Sequence of chain 1.F:
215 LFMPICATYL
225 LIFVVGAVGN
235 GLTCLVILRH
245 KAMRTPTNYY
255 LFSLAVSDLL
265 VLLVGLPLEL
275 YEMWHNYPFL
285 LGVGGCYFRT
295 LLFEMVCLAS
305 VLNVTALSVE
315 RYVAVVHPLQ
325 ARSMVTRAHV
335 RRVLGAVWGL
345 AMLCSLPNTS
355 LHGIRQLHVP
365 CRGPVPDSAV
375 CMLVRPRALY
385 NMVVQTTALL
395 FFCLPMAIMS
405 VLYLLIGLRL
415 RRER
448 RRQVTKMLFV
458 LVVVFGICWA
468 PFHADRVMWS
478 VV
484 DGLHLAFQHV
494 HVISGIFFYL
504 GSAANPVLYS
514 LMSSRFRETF

Binding-site contacts:
Ligand atom CE1 contacts residue MET277 of chain 1.F at 3.3 Å (hydrophobic).
Ligand atom OD1 contacts residue ASN352 of chain 1.F at 3.2 Å (h-bond).
Ligand atom ND2 contacts residue ASN352 of chain 1.F at 2.5 Å (h-bond).
Ligand atom NH1 contacts residue TYR223 of chain 1.F at 3.0 Å (h-bond).
Ligand atom CZ contacts residue GLY498 of chain 1.F at 3.5 Å.
Ligand atom NH1 contacts residue HIS494 of chain 1.F at 3.0 Å (h-bond).
Ligand atom CG contacts residue GLU273 of chain 1.F at 3.4 Å.
Ligand atom O contacts residue HIS494 of chain 1.F at 3.6 Å.
Ligand atom CD contacts residue CYS375 of chain 1.F at 3.4 Å (hydrophobic).
Ligand atom NH2 contacts residue ASN280 of chain 1.F at 3.1 Å (h-bond).
Ligand atom NH2 contacts residue HIS494 of chain 1.F at 3.1 Å (h-bond).
Ligand atom CZ contacts residue GLU273 of chain 1.F at 3.4 Å.
Ligand atom NH2 contacts residue GLU276 of chain 1.F at 3.1 Å (salt-bridge).
Ligand atom CG contacts residue TRP476 of chain 1.F at 3.3 Å (hydrophobic).
Ligand atom CG contacts residue THR294 of chain 1.F at 3.3 Å.
Ligand atom CB contacts residue TYR384 of chain 1.F at 3.3 Å (hydrophobic).
Ligand atom O contacts residue PHE297 of chain 1.F at 3.3 Å.
Ligand atom CG contacts residue ASN352 of chain 1.F at 3.2 Å.
Ligand atom N contacts residue GLU298 of chain 1.F at 3.1 Å (salt-bridge).
Ligand atom N contacts residue THR294 of chain 1.F at 3.5 Å (h-bond).
Ligand atom CD1 contacts residue ASN280 of chain 1.F at 3.3 Å.
Ligand atom ND2 contacts residue HIS356 of chain 1.F at 3.1 Å (h-bond).
Ligand atom CB contacts residue HIS356 of chain 1.F at 3.2 Å.
Ligand atom CE1 contacts residue ASN280 of chain 1.F at 3.4 Å.
Ligand atom CD contacts residue TRP476 of chain 1.F at 3.4 Å (hydrophobic).
Ligand atom NH1 contacts residue GLU273 of chain 1.F at 3.2 Å (salt-bridge).
Ligand atom NH2 contacts residue ASP472 of chain 1.F at 2.9 Å (salt-bridge).
Ligand atom O contacts residue PHE469 of chain 1.F at 3.2 Å.
Ligand atom CZ contacts residue HIS494 of chain 1.F at 3.2 Å.
Ligand atom NH1 contacts residue CYS375 of chain 1.F at 3.3 Å (h-bond).
Ligand atom CZ contacts residue MET277 of chain 1.F at 3.4 Å (hydrophobic).
Ligand atom CE2 contacts residue GLN491 of chain 1.F at 3.5 Å.
Ligand atom OD1 contacts residue THR294 of chain 1.F at 2.9 Å (h-bond).
Ligand atom NE contacts residue GLU273 of chain 1.F at 2.4 Å (salt-bridge).
Ligand atom CD contacts residue GLU273 of chain 1.F at 3.0 Å.
Ligand atom O contacts residue PHE297 of chain 1.F at 3.5 Å.
Ligand atom CZ contacts residue GLU276 of chain 1.F at 3.5 Å.
Ligand atom NH1 contacts residue GLU276 of chain 1.F at 3.1 Å (salt-bridge).
Ligand atom O contacts residue ARG473 of chain 1.F at 3.4 Å (salt-bridge).
Ligand atom NH1 contacts residue GLY498 of chain 1.F at 3.1 Å.

This small molecule binds to this protein.
Small molecule (SMILES): CC(C)C[C@H](NC(=O)[C@H](Cc1ccccc1)NC(=O)[C@@H](N)Cc1ccccc1)C(=O)N[C@@H](Cc1ccccc1)C(=O)N[C@@H](CCCNC(N)=[NH2+])C(=O)N1CCC[C@H]1C(=O)N[C@@H](CCCNC(N)=[NH2+])C(=O)N[C@@H](CC(N)=O)C(N)=O